Binding-site contacts:
Ligand atom N6 contacts residue PHE12 of chain 1.A at 3.8 Å.
Ligand atom N6 contacts residue TYR187 of chain 1.A at 3.4 Å.
Ligand atom N5 contacts residue PHE186 of chain 1.A at 3.4 Å.
Ligand atom C10 contacts residue TRP249 of chain 1.C at 3.8 Å (hydrophobic).
Ligand atom N6 contacts residue PHE186 of chain 1.A at 3.7 Å.
Ligand atom C2 contacts residue TYR145 of chain 1.A at 3.4 Å (hydrophobic).
Ligand atom N7 contacts residue PRO175 of chain 1.A at 3.8 Å.
Ligand atom O14 contacts residue PHE86 of chain 1.A at 3.8 Å.
Ligand atom C1 contacts residue TYR145 of chain 1.A at 3.8 Å (hydrophobic).
Ligand atom C8 contacts residue TYR145 of chain 1.A at 3.1 Å (hydrophobic).
Ligand atom C9 contacts residue PHE186 of chain 1.A at 3.4 Å (hydrophobic).
Ligand atom C11 contacts residue TRP139 of chain 1.A at 3.2 Å (hydrophobic).
Ligand atom N6 contacts residue ASN176 of chain 1.A at 3.5 Å.
Ligand atom C12 contacts residue TYR187 of chain 1.A at 3.8 Å (hydrophobic).
Ligand atom C1 contacts residue PHE12 of chain 1.A at 3.8 Å (hydrophobic).
Ligand atom O14 contacts residue TRP249 of chain 1.C at 3.9 Å.
Ligand atom C12 contacts residue ASN176 of chain 1.A at 3.7 Å.
Ligand atom N5 contacts residue ASN176 of chain 1.A at 3.9 Å.
Ligand atom N5 contacts residue TYR187 of chain 1.A at 3.3 Å.
Ligand atom O15 contacts residue PHE86 of chain 1.A at 3.1 Å.
Ligand atom C1 contacts residue PRO175 of chain 1.A at 3.8 Å (hydrophobic).
Ligand atom N7 contacts residue PHE12 of chain 1.A at 3.7 Å.
Ligand atom N6 contacts residue TYR177 of chain 1.A at 3.7 Å.
Ligand atom C8 contacts residue PHE186 of chain 1.A at 3.4 Å (hydrophobic).
Ligand atom C4 contacts residue TYR145 of chain 1.A at 3.6 Å (hydrophobic).
Ligand atom C12 contacts residue TRP139 of chain 1.A at 3.5 Å (hydrophobic).
Ligand atom N6 contacts residue LEU178 of chain 1.A at 3.8 Å.
Ligand atom N13 contacts residue PHE86 of chain 1.A at 3.7 Å.
Ligand atom O3 contacts residue TYR145 of chain 1.A at 2.5 Å (h-bond).
Ligand atom O3 contacts residue THR134 of chain 1.A at 3.7 Å.
Ligand atom C1 contacts residue PHE186 of chain 1.A at 3.4 Å (hydrophobic).
Ligand atom C2 contacts residue SER132 of chain 1.A at 3.6 Å.
Ligand atom O15 contacts residue TRP249 of chain 1.C at 3.0 Å.
Ligand atom C11 contacts residue TRP249 of chain 1.C at 3.4 Å (hydrophobic).
Ligand atom N13 contacts residue TRP249 of chain 1.C at 3.3 Å.
Ligand atom N7 contacts residue ASN176 of chain 1.A at 3.6 Å.
Ligand atom N7 contacts residue TYR187 of chain 1.A at 3.7 Å.
Ligand atom N7 contacts residue LEU178 of chain 1.A at 3.0 Å.
Ligand atom N7 contacts residue TYR177 of chain 1.A at 3.7 Å.
Ligand atom O3 contacts residue SER132 of chain 1.A at 2.5 Å (h-bond).

The protein below binds the small molecule below.
Small molecule (SMILES): [N-]=[N+]=NC[C@H](O)c1ccc([N+](=O)[O-])cc1

Sequence of chain 1.C:
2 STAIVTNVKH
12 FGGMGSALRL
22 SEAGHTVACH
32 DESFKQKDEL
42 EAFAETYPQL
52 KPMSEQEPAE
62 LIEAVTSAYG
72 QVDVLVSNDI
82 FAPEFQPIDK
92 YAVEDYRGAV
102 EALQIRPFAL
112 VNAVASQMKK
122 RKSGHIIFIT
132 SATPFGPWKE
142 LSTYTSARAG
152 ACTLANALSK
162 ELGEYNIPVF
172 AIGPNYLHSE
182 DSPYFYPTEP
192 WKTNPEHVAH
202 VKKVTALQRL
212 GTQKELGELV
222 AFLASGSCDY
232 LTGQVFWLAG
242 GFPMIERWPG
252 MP

Sequence of chain 1.A:
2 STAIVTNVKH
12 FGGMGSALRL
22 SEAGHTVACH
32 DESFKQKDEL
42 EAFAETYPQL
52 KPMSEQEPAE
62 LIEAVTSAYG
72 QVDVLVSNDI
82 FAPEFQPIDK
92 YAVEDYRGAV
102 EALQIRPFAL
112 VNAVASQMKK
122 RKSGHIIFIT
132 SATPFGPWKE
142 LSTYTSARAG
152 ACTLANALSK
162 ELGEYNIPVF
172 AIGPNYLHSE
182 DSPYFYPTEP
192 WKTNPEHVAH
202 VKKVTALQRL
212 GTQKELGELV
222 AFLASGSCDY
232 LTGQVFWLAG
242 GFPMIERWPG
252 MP